Sequence of chain 1.C:
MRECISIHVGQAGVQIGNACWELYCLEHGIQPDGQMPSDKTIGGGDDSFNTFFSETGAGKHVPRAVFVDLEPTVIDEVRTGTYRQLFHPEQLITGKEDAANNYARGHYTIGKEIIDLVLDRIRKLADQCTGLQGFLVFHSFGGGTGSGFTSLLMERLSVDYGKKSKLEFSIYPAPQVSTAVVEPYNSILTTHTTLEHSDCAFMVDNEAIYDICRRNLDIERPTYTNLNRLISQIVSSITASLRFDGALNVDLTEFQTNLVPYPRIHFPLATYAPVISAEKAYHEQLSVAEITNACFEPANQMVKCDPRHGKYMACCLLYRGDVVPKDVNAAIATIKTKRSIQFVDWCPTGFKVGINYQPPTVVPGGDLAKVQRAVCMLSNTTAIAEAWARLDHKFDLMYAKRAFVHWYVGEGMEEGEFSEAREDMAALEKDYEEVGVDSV

Sequence of chain 1.B:
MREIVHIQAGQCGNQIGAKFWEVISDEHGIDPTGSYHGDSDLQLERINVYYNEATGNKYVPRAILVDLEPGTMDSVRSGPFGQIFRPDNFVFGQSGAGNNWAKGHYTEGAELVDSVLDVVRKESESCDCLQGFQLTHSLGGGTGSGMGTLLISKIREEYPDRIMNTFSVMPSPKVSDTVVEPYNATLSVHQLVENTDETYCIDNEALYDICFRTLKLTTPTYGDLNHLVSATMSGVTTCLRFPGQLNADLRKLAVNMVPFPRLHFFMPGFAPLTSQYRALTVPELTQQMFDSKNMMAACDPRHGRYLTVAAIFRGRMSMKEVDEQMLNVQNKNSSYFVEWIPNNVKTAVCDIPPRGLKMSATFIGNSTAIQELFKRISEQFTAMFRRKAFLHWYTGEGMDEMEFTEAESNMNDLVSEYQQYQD

This protein binds this small molecule.
Small molecule (SMILES): CC(=O)Nc1ccc(-c2csc(Nc3cccc(F)c3)n2)cc1

Binding-site contacts:
Ligand atom C11 contacts residue SER165 of chain 1.C at 3.3 Å.
Ligand atom C11 contacts residue GLN256 of chain 1.C at 3.5 Å.
Ligand atom N3 contacts residue LEU167 of chain 1.C at 3.5 Å.
Ligand atom S1 contacts residue SER165 of chain 1.C at 3.6 Å.
Ligand atom C1 contacts residue THR257 of chain 1.C at 3.3 Å.
Ligand atom C15 contacts residue LEU242 of chain 1.C at 3.7 Å (hydrophobic).
Ligand atom C6 contacts residue THR257 of chain 1.C at 3.5 Å.
Ligand atom N1 contacts residue GLY98 of chain 1.B at 3.4 Å (h-bond).
Ligand atom C8 contacts residue TRP397 of chain 1.B at 3.6 Å (hydrophobic).
Ligand atom N3 contacts residue SER165 of chain 1.C at 3.7 Å.
Ligand atom N2 contacts residue THR253 of chain 1.C at 3.6 Å.
Ligand atom C11 contacts residue THR253 of chain 1.C at 3.6 Å.
Ligand atom S1 contacts residue GLN133 of chain 1.C at 3.7 Å.
Ligand atom C12 contacts residue LEU167 of chain 1.C at 3.5 Å (hydrophobic).
Ligand atom F1 contacts residue CYS4 of chain 1.C at 3.5 Å.
Ligand atom C14 contacts residue LEU242 of chain 1.C at 3.6 Å (hydrophobic).
Ligand atom C14 contacts residue LEU252 of chain 1.C at 3.5 Å (hydrophobic).
Ligand atom C1 contacts residue TRP397 of chain 1.B at 3.5 Å (hydrophobic).
Ligand atom C5 contacts residue LYS103 of chain 1.B at 3.3 Å.
Ligand atom C1 contacts residue THR253 of chain 1.C at 3.5 Å.
Ligand atom O1 contacts residue ASN100 of chain 1.B at 2.7 Å (h-bond).
Ligand atom C7 contacts residue TRP397 of chain 1.B at 3.7 Å (hydrophobic).
Ligand atom C15 contacts residue CYS4 of chain 1.C at 3.7 Å (hydrophobic).
Ligand atom N2 contacts residue SER165 of chain 1.C at 3.5 Å (h-bond).
Ligand atom C9 contacts residue THR253 of chain 1.C at 3.7 Å.
Ligand atom N1 contacts residue THR257 of chain 1.C at 2.8 Å (h-bond).
Ligand atom N3 contacts residue GLN256 of chain 1.C at 3.0 Å (h-bond).
Ligand atom C8 contacts residue GLY98 of chain 1.B at 3.3 Å.
Ligand atom C7 contacts residue ASN100 of chain 1.B at 3.6 Å.
Ligand atom C15 contacts residue LEU136 of chain 1.C at 3.7 Å (hydrophobic).
Ligand atom O1 contacts residue GLY98 of chain 1.B at 3.7 Å.
Ligand atom N2 contacts residue GLN256 of chain 1.C at 3.0 Å (h-bond).
Ligand atom C10 contacts residue THR253 of chain 1.C at 3.7 Å.
Ligand atom C4 contacts residue LYS103 of chain 1.B at 3.4 Å.
Ligand atom C13 contacts residue LEU252 of chain 1.C at 3.7 Å (hydrophobic).
Ligand atom C2 contacts residue THR253 of chain 1.C at 3.7 Å.
Ligand atom C7 contacts residue GLY98 of chain 1.B at 3.2 Å.
Ligand atom F1 contacts residue GLN133 of chain 1.C at 3.7 Å.
Ligand atom C13 contacts residue LEU167 of chain 1.C at 3.6 Å (hydrophobic).
Ligand atom F1 contacts residue GLY134 of chain 1.C at 3.1 Å.